Sequence of chain 1.H:
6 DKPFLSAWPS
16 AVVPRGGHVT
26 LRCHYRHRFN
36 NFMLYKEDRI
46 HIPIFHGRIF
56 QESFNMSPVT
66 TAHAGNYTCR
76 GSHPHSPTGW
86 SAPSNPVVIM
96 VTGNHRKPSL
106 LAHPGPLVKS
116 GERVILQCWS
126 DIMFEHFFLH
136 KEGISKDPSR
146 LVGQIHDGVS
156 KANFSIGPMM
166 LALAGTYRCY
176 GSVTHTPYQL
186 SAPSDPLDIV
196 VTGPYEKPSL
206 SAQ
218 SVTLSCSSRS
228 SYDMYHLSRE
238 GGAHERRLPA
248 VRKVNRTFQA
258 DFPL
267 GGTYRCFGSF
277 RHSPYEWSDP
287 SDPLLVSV

This protein binds this small molecule.
Small molecule (SMILES): CC(=O)N[C@@H]1[C@@H](O)[C@H](O)[C@@H](CO)O[C@H]1O

Binding-site contacts:
Ligand atom O5 contacts residue ASN158 of chain 1.H at 2.4 Å (h-bond).
Ligand atom C3 contacts residue ASN158 of chain 1.H at 3.8 Å.
Ligand atom C8 contacts residue ASN158 of chain 1.H at 3.7 Å.
Ligand atom C7 contacts residue ASN158 of chain 1.H at 3.5 Å.
Ligand atom C5 contacts residue HIS108 of chain 1.H at 4.0 Å.
Ligand atom C2 contacts residue ASN158 of chain 1.H at 2.4 Å.
Ligand atom O7 contacts residue ASN158 of chain 1.H at 4.4 Å.
Ligand atom C1 contacts residue ASN158 of chain 1.H at 1.4 Å.
Ligand atom O7 contacts residue LYS156 of chain 1.H at 4.0 Å.
Ligand atom C5 contacts residue ASN158 of chain 1.H at 3.7 Å.
Ligand atom C6 contacts residue HIS108 of chain 1.H at 3.3 Å.
Ligand atom N2 contacts residue ASN158 of chain 1.H at 2.9 Å (h-bond).
Ligand atom C7 contacts residue LYS156 of chain 1.H at 4.5 Å.
Ligand atom C1 contacts residue GLN122 of chain 1.H at 4.3 Å.
Ligand atom O5 contacts residue HIS108 of chain 1.H at 4.4 Å.
Ligand atom N2 contacts residue LYS156 of chain 1.H at 4.0 Å.
Ligand atom C4 contacts residue ASN158 of chain 1.H at 4.2 Å.
Ligand atom O5 contacts residue ILE120 of chain 1.H at 4.0 Å.
Ligand atom O7 contacts residue GLN149 of chain 1.H at 4.3 Å.
Ligand atom O6 contacts residue HIS108 of chain 1.H at 4.5 Å.